Sequence of chain 1.C:
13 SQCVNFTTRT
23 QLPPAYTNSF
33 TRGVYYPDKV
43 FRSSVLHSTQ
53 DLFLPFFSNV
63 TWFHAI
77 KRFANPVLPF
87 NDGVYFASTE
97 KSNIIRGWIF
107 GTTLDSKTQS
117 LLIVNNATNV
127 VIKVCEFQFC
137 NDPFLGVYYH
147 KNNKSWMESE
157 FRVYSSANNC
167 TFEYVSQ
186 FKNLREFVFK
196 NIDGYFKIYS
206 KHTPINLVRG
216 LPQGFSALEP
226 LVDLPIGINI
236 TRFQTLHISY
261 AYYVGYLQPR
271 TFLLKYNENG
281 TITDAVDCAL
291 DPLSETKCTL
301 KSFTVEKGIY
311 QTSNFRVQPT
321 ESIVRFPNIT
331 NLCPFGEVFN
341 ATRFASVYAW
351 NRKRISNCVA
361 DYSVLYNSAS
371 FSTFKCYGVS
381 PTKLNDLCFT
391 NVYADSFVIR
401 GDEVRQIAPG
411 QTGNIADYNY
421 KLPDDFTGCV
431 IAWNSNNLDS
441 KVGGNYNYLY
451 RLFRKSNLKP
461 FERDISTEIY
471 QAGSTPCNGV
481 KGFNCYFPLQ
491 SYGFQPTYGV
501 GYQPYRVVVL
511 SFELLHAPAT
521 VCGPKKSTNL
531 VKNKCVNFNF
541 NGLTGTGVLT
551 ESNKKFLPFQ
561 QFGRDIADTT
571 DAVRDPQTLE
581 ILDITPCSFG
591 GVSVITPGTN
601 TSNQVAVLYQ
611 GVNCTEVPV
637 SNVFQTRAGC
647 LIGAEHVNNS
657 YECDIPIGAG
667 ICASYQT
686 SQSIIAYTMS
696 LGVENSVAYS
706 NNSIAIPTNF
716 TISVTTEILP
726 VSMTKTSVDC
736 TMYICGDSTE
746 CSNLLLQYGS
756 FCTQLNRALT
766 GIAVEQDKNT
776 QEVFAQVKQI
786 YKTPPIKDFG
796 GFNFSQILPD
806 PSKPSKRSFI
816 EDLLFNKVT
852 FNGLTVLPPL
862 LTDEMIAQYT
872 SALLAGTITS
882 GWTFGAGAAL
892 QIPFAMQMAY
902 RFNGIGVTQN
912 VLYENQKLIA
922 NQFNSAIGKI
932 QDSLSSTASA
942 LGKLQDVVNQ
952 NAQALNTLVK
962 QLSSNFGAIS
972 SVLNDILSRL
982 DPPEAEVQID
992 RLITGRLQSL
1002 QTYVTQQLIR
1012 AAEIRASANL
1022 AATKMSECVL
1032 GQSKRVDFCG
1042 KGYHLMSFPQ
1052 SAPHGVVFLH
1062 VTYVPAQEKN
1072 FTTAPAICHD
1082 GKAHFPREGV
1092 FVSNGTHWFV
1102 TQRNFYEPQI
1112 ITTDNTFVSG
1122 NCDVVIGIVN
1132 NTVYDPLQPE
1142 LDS

This small molecule binds to this protein.
Small molecule (SMILES): CC(=O)N[C@@H]1[C@@H](O)[C@H](O)[C@@H](CO)O[C@H]1O

Sequence of chain 1.A:
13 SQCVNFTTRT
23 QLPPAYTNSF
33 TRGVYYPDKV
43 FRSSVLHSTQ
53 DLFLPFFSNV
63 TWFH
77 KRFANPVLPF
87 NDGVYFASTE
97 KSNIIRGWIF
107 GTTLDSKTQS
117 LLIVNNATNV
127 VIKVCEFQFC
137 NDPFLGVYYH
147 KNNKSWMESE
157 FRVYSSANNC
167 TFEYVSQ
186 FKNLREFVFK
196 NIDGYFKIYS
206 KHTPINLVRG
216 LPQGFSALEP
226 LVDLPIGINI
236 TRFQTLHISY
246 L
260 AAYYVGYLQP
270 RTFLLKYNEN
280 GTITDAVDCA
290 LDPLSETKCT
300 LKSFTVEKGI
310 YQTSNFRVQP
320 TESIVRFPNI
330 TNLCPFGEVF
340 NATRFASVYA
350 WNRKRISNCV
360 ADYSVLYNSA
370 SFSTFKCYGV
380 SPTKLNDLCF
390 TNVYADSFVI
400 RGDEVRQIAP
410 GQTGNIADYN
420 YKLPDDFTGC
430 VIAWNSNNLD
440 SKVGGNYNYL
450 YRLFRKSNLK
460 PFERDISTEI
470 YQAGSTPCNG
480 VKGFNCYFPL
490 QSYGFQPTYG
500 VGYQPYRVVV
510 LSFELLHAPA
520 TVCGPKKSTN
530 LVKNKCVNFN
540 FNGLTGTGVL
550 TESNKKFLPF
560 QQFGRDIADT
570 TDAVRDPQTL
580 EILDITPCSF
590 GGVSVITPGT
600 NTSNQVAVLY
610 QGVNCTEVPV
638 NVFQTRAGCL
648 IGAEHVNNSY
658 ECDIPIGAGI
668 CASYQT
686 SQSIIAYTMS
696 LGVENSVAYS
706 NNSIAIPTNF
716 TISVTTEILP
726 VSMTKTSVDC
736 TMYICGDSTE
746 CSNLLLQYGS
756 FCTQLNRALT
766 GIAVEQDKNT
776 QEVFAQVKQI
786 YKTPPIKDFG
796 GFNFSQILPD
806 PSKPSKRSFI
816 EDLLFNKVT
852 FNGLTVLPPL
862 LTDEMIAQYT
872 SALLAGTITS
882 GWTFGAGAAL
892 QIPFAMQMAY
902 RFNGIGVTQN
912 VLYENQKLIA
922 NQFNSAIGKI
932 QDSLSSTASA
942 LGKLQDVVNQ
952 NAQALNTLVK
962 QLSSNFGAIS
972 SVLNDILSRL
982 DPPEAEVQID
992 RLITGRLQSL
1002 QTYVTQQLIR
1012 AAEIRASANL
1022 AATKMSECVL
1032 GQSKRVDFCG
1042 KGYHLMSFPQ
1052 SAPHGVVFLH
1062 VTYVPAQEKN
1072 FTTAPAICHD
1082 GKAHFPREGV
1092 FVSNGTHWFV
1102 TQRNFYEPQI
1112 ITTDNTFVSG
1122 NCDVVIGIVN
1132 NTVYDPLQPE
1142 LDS

Binding-site contacts:
Ligand atom C2 contacts residue ASN279 of chain 1.A at 2.5 Å.
Ligand atom O7 contacts residue ASN277 of chain 1.A at 3.6 Å.
Ligand atom C8 contacts residue ASN279 of chain 1.A at 3.6 Å.
Ligand atom C8 contacts residue ASN277 of chain 1.A at 3.6 Å.
Ligand atom C1 contacts residue ASN279 of chain 1.A at 1.4 Å.
Ligand atom C3 contacts residue ASN279 of chain 1.A at 3.8 Å.
Ligand atom N2 contacts residue ASN279 of chain 1.A at 2.9 Å (h-bond).
Ligand atom C7 contacts residue ASN277 of chain 1.A at 4.0 Å.
Ligand atom C5 contacts residue ASN279 of chain 1.A at 3.7 Å.
Ligand atom C7 contacts residue ASN279 of chain 1.A at 3.0 Å.
Ligand atom C8 contacts residue GLU278 of chain 1.A at 4.4 Å.
Ligand atom O7 contacts residue ASN279 of chain 1.A at 2.9 Å (h-bond).
Ligand atom C4 contacts residue ASN279 of chain 1.A at 4.2 Å.
Ligand atom C6 contacts residue LYS555 of chain 1.C at 4.1 Å.
Ligand atom O6 contacts residue LYS555 of chain 1.C at 4.1 Å.
Ligand atom O5 contacts residue ASN279 of chain 1.A at 2.4 Å (h-bond).